Sequence of chain 1.D:
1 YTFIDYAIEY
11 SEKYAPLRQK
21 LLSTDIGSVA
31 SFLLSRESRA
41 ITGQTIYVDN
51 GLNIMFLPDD

The protein below binds the small molecule below.
Small molecule (SMILES): Oc1cc(Cl)ccc1Oc1ccc(Cl)cc1Cl

Binding-site contacts:
Ligand atom C3 contacts residue ALA224 of chain 1.B at 4.1 Å (hydrophobic).
Ligand atom CL15 contacts residue ASN122 of chain 1.B at 3.5 Å.
Ligand atom C3 contacts residue ILE227 of chain 1.B at 4.0 Å (hydrophobic).
Ligand atom CL15 contacts residue VAL126 of chain 1.B at 4.1 Å.
Ligand atom O17 contacts residue TYR181 of chain 1.B at 2.6 Å (h-bond).
Ligand atom CL16 contacts residue ALA223 of chain 1.B at 3.6 Å.
Ligand atom C10 contacts residue ALA223 of chain 1.B at 4.1 Å (hydrophobic).
Ligand atom O7 contacts residue NAD1 of chain 1.G at 3.5 Å.
Ligand atom C1 contacts residue TYR171 of chain 1.B at 3.7 Å (hydrophobic).
Ligand atom C1 contacts residue NAD1 of chain 1.G at 3.5 Å.
Ligand atom C10 contacts residue ALA121 of chain 1.B at 3.3 Å (hydrophobic).
Ligand atom C6 contacts residue NAD1 of chain 1.G at 3.7 Å.
Ligand atom C9 contacts residue ALA121 of chain 1.B at 3.9 Å (hydrophobic).
Ligand atom O17 contacts residue TYR171 of chain 1.B at 4.1 Å.
Ligand atom CL14 contacts residue NAD1 of chain 1.G at 3.9 Å.
Ligand atom C9 contacts residue ALA223 of chain 1.B at 3.7 Å (hydrophobic).
Ligand atom C4 contacts residue ALA224 of chain 1.B at 3.9 Å (hydrophobic).
Ligand atom C2 contacts residue PHE3 of chain 1.D at 4.2 Å (hydrophobic).
Ligand atom CL16 contacts residue NAD1 of chain 1.G at 3.5 Å.
Ligand atom C4 contacts residue NAD1 of chain 1.G at 3.6 Å.
Ligand atom CL15 contacts residue ALA123 of chain 1.B at 3.2 Å.
Ligand atom CL16 contacts residue ALA121 of chain 1.B at 3.6 Å.
Ligand atom C1 contacts residue TYR181 of chain 1.B at 3.4 Å (hydrophobic).
Ligand atom C3 contacts residue ILE4 of chain 1.D at 4.0 Å (hydrophobic).
Ligand atom CL14 contacts residue TYR171 of chain 1.B at 3.5 Å.
Ligand atom C8 contacts residue NAD1 of chain 1.G at 4.2 Å.
Ligand atom C12 contacts residue MET185 of chain 1.B at 4.1 Å (hydrophobic).
Ligand atom C12 contacts residue VAL126 of chain 1.B at 4.0 Å (hydrophobic).
Ligand atom CL14 contacts residue PHE3 of chain 1.D at 3.6 Å.
Ligand atom O17 contacts residue NAD1 of chain 1.G at 2.7 Å (h-bond).
Ligand atom C4 contacts residue ILE227 of chain 1.B at 3.9 Å (hydrophobic).
Ligand atom C8 contacts residue ALA223 of chain 1.B at 4.2 Å (hydrophobic).
Ligand atom C13 contacts residue MET185 of chain 1.B at 4.2 Å (hydrophobic).
Ligand atom C6 contacts residue TYR181 of chain 1.B at 3.5 Å (hydrophobic).
Ligand atom C2 contacts residue NAD1 of chain 1.G at 3.7 Å.
Ligand atom C13 contacts residue ILE227 of chain 1.B at 3.7 Å (hydrophobic).
Ligand atom O17 contacts residue LYS189 of chain 1.B at 4.0 Å.
Ligand atom C5 contacts residue NAD1 of chain 1.G at 3.7 Å.
Ligand atom C10 contacts residue ASN122 of chain 1.B at 4.0 Å.
Ligand atom C3 contacts residue NAD1 of chain 1.G at 3.3 Å.

Sequence of chain 1.B:
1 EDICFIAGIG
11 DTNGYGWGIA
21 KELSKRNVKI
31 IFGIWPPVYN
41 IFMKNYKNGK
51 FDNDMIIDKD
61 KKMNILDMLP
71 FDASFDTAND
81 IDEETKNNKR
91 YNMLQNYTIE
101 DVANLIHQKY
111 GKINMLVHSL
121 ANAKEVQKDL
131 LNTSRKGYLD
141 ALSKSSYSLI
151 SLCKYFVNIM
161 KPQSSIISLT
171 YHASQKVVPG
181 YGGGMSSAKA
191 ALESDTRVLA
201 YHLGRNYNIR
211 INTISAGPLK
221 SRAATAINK